Binding-site contacts:
Ligand atom O3 contacts residue ASP175 of chain 1.A at 3.2 Å.
Ligand atom N29 contacts residue PHE113 of chain 1.A at 3.6 Å.
Ligand atom C9 contacts residue VAL53 of chain 1.A at 4.0 Å (hydrophobic).
Ligand atom C31 contacts residue VAL116 of chain 1.A at 3.7 Å (hydrophobic).
Ligand atom N29 contacts residue ILE95 of chain 1.A at 3.7 Å.
Ligand atom N30 contacts residue MET163 of chain 1.A at 3.9 Å.
Ligand atom C21 contacts residue MET163 of chain 1.A at 3.5 Å (hydrophobic).
Ligand atom N27 contacts residue VAL116 of chain 1.A at 3.0 Å (h-bond).
Ligand atom C6 contacts residue VAL53 of chain 1.A at 3.7 Å (hydrophobic).
Ligand atom C23 contacts residue VAL66 of chain 1.A at 3.9 Å (hydrophobic).
Ligand atom C5 contacts residue ASP175 of chain 1.A at 3.9 Å.
Ligand atom N27 contacts residue MET163 of chain 1.A at 3.9 Å.
Ligand atom O17 contacts residue GLY46 of chain 1.A at 3.2 Å.
Ligand atom C28 contacts residue ILE174 of chain 1.A at 3.9 Å (hydrophobic).
Ligand atom N22 contacts residue VAL66 of chain 1.A at 3.7 Å.
Ligand atom O3 contacts residue LYS68 of chain 1.A at 3.1 Å (salt-bridge).
Ligand atom C20 contacts residue MET163 of chain 1.A at 3.8 Å (hydrophobic).
Ligand atom C31 contacts residue ASN118 of chain 1.A at 3.9 Å.
Ligand atom N4 contacts residue ASP175 of chain 1.A at 2.9 Å (salt-bridge).
Ligand atom N29 contacts residue ILE174 of chain 1.A at 3.9 Å.
Ligand atom C26 contacts residue GLU114 of chain 1.A at 3.3 Å.
Ligand atom C2 contacts residue LYS68 of chain 1.A at 3.5 Å.
Ligand atom N24 contacts residue ILE174 of chain 1.A at 3.9 Å.
Ligand atom O17 contacts residue ARG47 of chain 1.A at 3.6 Å (salt-bridge).
Ligand atom C10 contacts residue ILE174 of chain 1.A at 3.9 Å (hydrophobic).
Ligand atom C14 contacts residue GLY46 of chain 1.A at 3.8 Å.
Ligand atom C23 contacts residue MET163 of chain 1.A at 3.9 Å (hydrophobic).
Ligand atom C33 contacts residue LEU45 of chain 1.A at 3.5 Å (hydrophobic).
Ligand atom N30 contacts residue VAL116 of chain 1.A at 2.9 Å (h-bond).
Ligand atom C26 contacts residue VAL116 of chain 1.A at 3.4 Å (hydrophobic).
Ligand atom C19 contacts residue MET163 of chain 1.A at 3.8 Å (hydrophobic).
Ligand atom C21 contacts residue VAL116 of chain 1.A at 4.0 Å (hydrophobic).
Ligand atom N27 contacts residue VAL66 of chain 1.A at 3.9 Å.
Ligand atom C32 contacts residue HIS115 of chain 1.A at 4.0 Å.
Ligand atom N22 contacts residue MET163 of chain 1.A at 3.6 Å.
Ligand atom C7 contacts residue VAL53 of chain 1.A at 3.8 Å (hydrophobic).
Ligand atom C32 contacts residue ASN118 of chain 1.A at 3.8 Å.
Ligand atom C14 contacts residue LEU45 of chain 1.A at 3.7 Å (hydrophobic).
Ligand atom C32 contacts residue VAL116 of chain 1.A at 3.6 Å (hydrophobic).
Ligand atom C2 contacts residue ASP175 of chain 1.A at 3.6 Å.

Sequence of chain 1.A:
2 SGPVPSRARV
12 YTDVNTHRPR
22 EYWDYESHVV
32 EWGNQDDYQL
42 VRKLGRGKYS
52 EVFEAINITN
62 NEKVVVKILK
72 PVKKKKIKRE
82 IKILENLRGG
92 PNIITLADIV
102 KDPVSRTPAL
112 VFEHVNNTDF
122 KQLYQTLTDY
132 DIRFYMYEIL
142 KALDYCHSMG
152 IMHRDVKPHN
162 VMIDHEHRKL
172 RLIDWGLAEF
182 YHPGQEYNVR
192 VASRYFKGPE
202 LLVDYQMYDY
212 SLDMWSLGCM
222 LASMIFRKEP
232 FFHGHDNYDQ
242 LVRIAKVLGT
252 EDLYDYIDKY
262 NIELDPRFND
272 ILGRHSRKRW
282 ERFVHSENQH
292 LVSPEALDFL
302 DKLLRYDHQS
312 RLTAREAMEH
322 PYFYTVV

This small molecule binds to this protein.
Small molecule (SMILES): CC(=O)Nc1ccc2c(c1)c(-c1cc(NC3CC3)n3ncc(C#N)c3n1)cn2CCC(=O)O